This protein binds this small molecule.
Small molecule (SMILES): CC(=O)N[C@@H]1[C@@H](O)[C@H](O)[C@@H](CO)O[C@H]1O

Sequence of chain 1.A:
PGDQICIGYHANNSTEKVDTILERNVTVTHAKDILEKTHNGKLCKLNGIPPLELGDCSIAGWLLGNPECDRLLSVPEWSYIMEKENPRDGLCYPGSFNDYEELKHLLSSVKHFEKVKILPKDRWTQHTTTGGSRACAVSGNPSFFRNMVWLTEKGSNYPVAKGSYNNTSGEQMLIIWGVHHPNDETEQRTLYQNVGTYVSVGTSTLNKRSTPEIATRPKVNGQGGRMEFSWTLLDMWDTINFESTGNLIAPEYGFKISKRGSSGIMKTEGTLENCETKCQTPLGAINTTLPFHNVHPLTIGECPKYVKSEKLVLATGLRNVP

Binding-site contacts:
Ligand atom O5 contacts residue ASN166 of chain 1.A at 2.4 Å (h-bond).
Ligand atom C5 contacts residue TRP237 of chain 1.A at 4.2 Å (hydrophobic).
Ligand atom O5 contacts residue TRP237 of chain 1.A at 4.3 Å.
Ligand atom C2 contacts residue ASN166 of chain 1.A at 2.3 Å.
Ligand atom C2 contacts residue TRP237 of chain 1.A at 4.4 Å (hydrophobic).
Ligand atom C1 contacts residue TRP237 of chain 1.A at 4.0 Å (hydrophobic).
Ligand atom O7 contacts residue ASN166 of chain 1.A at 3.7 Å.
Ligand atom C8 contacts residue THR239 of chain 1.A at 3.1 Å.
Ligand atom C8 contacts residue ASN166 of chain 1.A at 4.1 Å.
Ligand atom C4 contacts residue ASN166 of chain 1.A at 4.2 Å.
Ligand atom O5 contacts residue THR168 of chain 1.A at 3.9 Å.
Ligand atom C1 contacts residue ASN166 of chain 1.A at 1.4 Å.
Ligand atom N2 contacts residue THR239 of chain 1.A at 4.1 Å.
Ligand atom N2 contacts residue ASN166 of chain 1.A at 2.7 Å (h-bond).
Ligand atom C3 contacts residue ASN166 of chain 1.A at 3.7 Å.
Ligand atom C1 contacts residue THR168 of chain 1.A at 4.3 Å.
Ligand atom C7 contacts residue ASN166 of chain 1.A at 3.3 Å.
Ligand atom N2 contacts residue TRP237 of chain 1.A at 4.0 Å.
Ligand atom C5 contacts residue ASN166 of chain 1.A at 3.7 Å.
Ligand atom C7 contacts residue THR239 of chain 1.A at 4.0 Å.